The small molecule below binds the protein below.
Small molecule (SMILES): CC[C@H](C)[C@H](N)C(=O)N[C@@H](CO)C(=O)N[C@@H](CCC(=O)O)C(=O)N[C@H](C=O)C(C)C

Sequence of chain 59.E:
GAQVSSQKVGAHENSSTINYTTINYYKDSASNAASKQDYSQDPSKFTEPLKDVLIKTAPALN

Binding-site contacts:
Ligand atom CB contacts residue ALA2 of chain 59.E at 3.3 Å (hydrophobic).
Ligand atom CG1 contacts residue GLN3 of chain 59.E at 3.3 Å.
Ligand atom CB contacts residue GLN3 of chain 59.E at 3.7 Å.
Ligand atom C contacts residue ALA2 of chain 59.E at 4.0 Å (hydrophobic).
Ligand atom CA contacts residue ALA2 of chain 59.E at 3.3 Å (hydrophobic).
Ligand atom O contacts residue VAL4 of chain 59.E at 3.2 Å (h-bond).
Ligand atom C contacts residue GLN3 of chain 59.E at 3.9 Å.
Ligand atom CG2 contacts residue VAL4 of chain 59.E at 3.4 Å (hydrophobic).
Ligand atom CA contacts residue VAL4 of chain 59.E at 4.1 Å (hydrophobic).
Ligand atom N contacts residue VAL4 of chain 59.E at 4.3 Å.
Ligand atom CA contacts residue GLN3 of chain 59.E at 4.5 Å.
Ligand atom O contacts residue VAL4 of chain 59.E at 4.4 Å.
Ligand atom N contacts residue GLN3 of chain 59.E at 4.5 Å.
Ligand atom CA contacts residue ALA2 of chain 59.E at 3.9 Å (hydrophobic).
Ligand atom CG contacts residue VAL4 of chain 59.E at 4.4 Å (hydrophobic).
Ligand atom CB contacts residue VAL4 of chain 59.E at 4.0 Å (hydrophobic).
Ligand atom OE1 contacts residue ASN25 of chain 59.E at 4.2 Å.
Ligand atom CB contacts residue GLN3 of chain 59.E at 4.0 Å.
Ligand atom C contacts residue ALA2 of chain 59.E at 3.5 Å (hydrophobic).
Ligand atom OE2 contacts residue VAL4 of chain 59.E at 3.7 Å.
Ligand atom CG1 contacts residue ALA2 of chain 59.E at 4.5 Å (hydrophobic).
Ligand atom CG2 contacts residue ALA2 of chain 59.E at 4.0 Å (hydrophobic).
Ligand atom O contacts residue GLN3 of chain 59.E at 2.9 Å (h-bond).
Ligand atom N contacts residue ALA2 of chain 59.E at 2.8 Å (h-bond).
Ligand atom CA contacts residue VAL4 of chain 59.E at 3.3 Å (hydrophobic).
Ligand atom O contacts residue ALA2 of chain 59.E at 4.0 Å.
Ligand atom CG2 contacts residue SER5 of chain 59.E at 3.4 Å.
Ligand atom CD contacts residue VAL4 of chain 59.E at 3.6 Å (hydrophobic).
Ligand atom C contacts residue VAL4 of chain 59.E at 3.5 Å (hydrophobic).
Ligand atom CG2 contacts residue GLN3 of chain 59.E at 3.5 Å.
Ligand atom C contacts residue VAL4 of chain 59.E at 4.0 Å (hydrophobic).
Ligand atom OE1 contacts residue VAL4 of chain 59.E at 3.6 Å.
Ligand atom CB contacts residue ALA2 of chain 59.E at 4.4 Å (hydrophobic).
Ligand atom CB contacts residue VAL4 of chain 59.E at 4.4 Å (hydrophobic).
Ligand atom N contacts residue VAL4 of chain 59.E at 3.1 Å (h-bond).
Ligand atom OG contacts residue GLN3 of chain 59.E at 3.3 Å (h-bond).